A protein and the small-molecule ligand that binds it are described below.
Small molecule (SMILES): N[C@@H](CCCNC(=O)CP(=O)(O)O)C(=O)O

Sequence of chain 1.B:
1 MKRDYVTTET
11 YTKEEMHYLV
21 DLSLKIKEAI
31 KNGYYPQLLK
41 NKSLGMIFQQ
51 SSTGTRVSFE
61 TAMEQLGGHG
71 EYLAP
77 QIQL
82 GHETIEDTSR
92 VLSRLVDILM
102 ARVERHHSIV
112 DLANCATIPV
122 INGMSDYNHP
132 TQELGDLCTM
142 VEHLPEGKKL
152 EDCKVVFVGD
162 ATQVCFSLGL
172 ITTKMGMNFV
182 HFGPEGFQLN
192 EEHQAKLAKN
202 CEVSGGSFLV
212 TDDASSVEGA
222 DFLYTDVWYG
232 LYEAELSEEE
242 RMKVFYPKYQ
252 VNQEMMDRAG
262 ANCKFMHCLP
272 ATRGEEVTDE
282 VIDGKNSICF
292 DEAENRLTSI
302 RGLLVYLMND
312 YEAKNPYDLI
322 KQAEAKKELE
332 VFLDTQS

Binding-site contacts:
Ligand atom N contacts residue GLN164 of chain 1.B at 2.9 Å (h-bond).
Ligand atom CB contacts residue MET125 of chain 1.B at 3.8 Å (hydrophobic).
Ligand atom O2P contacts residue THR55 of chain 1.B at 2.8 Å (h-bond).
Ligand atom OXT contacts residue GLN164 of chain 1.B at 3.1 Å (h-bond).
Ligand atom O1 contacts residue THR55 of chain 1.B at 3.3 Å (h-bond).
Ligand atom C1 contacts residue ARG297 of chain 1.B at 3.6 Å.
Ligand atom P contacts residue THR53 of chain 1.B at 3.8 Å.
Ligand atom C1P contacts residue ARG297 of chain 1.B at 3.8 Å.
Ligand atom NE contacts residue LEU270 of chain 1.B at 2.9 Å (h-bond).
Ligand atom CD contacts residue HIS130 of chain 1.B at 3.8 Å.
Ligand atom CB contacts residue VAL165 of chain 1.B at 3.7 Å (hydrophobic).
Ligand atom N contacts residue ASP227 of chain 1.B at 2.6 Å (salt-bridge).
Ligand atom O2P contacts residue GLY54 of chain 1.B at 3.5 Å (h-bond).
Ligand atom CB contacts residue ASP227 of chain 1.B at 3.8 Å.
Ligand atom C contacts residue GAI1 of chain 1.N at 3.6 Å.
Ligand atom P contacts residue GLY54 of chain 1.B at 3.7 Å.
Ligand atom P contacts residue SER52 of chain 1.B at 3.8 Å.
Ligand atom C1 contacts residue HIS130 of chain 1.B at 3.8 Å.
Ligand atom O2P contacts residue THR53 of chain 1.B at 3.7 Å.
Ligand atom C1P contacts residue LEU270 of chain 1.B at 3.6 Å (hydrophobic).
Ligand atom CA contacts residue ASP227 of chain 1.B at 3.5 Å.
Ligand atom O contacts residue GAI1 of chain 1.N at 2.9 Å (h-bond).
Ligand atom O1 contacts residue ARG297 of chain 1.B at 3.1 Å (salt-bridge).
Ligand atom CB contacts residue GLN164 of chain 1.B at 3.6 Å.
Ligand atom O3P contacts residue THR53 of chain 1.B at 2.9 Å (h-bond).
Ligand atom O3P contacts residue GLY54 of chain 1.B at 2.8 Å (h-bond).
Ligand atom O1 contacts residue ARG103 of chain 1.B at 3.0 Å (salt-bridge).
Ligand atom OXT contacts residue MET125 of chain 1.B at 3.9 Å.
Ligand atom CD contacts residue LEU270 of chain 1.B at 3.8 Å (hydrophobic).
Ligand atom O1P contacts residue ARG103 of chain 1.B at 2.9 Å (salt-bridge).
Ligand atom N contacts residue THR163 of chain 1.B at 3.7 Å.
Ligand atom O2P contacts residue ARG103 of chain 1.B at 3.3 Å (salt-bridge).
Ligand atom O1 contacts residue HIS130 of chain 1.B at 2.7 Å (h-bond).
Ligand atom O2P contacts residue SER52 of chain 1.B at 2.6 Å (h-bond).
Ligand atom O1P contacts residue GAI1 of chain 1.N at 3.9 Å.
Ligand atom CA contacts residue GLN164 of chain 1.B at 3.6 Å.
Ligand atom C1 contacts residue LEU270 of chain 1.B at 3.7 Å (hydrophobic).
Ligand atom P contacts residue ARG103 of chain 1.B at 3.8 Å.
Ligand atom OXT contacts residue GAI1 of chain 1.N at 3.7 Å.
Ligand atom C1 contacts residue ARG103 of chain 1.B at 3.8 Å.